Sequence of chain 1.B:
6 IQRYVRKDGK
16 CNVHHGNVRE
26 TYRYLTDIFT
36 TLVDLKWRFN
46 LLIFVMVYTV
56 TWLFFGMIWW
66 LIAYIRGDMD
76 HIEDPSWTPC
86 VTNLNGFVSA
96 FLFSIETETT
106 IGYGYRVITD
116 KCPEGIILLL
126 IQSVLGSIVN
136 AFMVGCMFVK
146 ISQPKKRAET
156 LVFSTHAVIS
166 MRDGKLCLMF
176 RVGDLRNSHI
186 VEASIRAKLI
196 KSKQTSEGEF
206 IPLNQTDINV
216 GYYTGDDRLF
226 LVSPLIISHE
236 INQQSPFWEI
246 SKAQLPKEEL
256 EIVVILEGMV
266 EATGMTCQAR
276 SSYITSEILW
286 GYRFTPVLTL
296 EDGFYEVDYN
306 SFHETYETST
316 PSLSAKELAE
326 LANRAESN

Binding-site contacts:
Ligand atom CAV contacts residue ARG43 of chain 1.B at 4.5 Å.
Ligand atom CAX contacts residue ARG43 of chain 1.B at 3.9 Å.
Ligand atom CAD contacts residue LEU47 of chain 1.B at 4.4 Å (hydrophobic).
Ligand atom CBA contacts residue LEU130 of chain 1.A at 4.4 Å (hydrophobic).
Ligand atom CBI contacts residue LEU47 of chain 1.B at 4.3 Å (hydrophobic).
Ligand atom CAS contacts residue LEU47 of chain 1.B at 3.2 Å (hydrophobic).
Ligand atom OAH contacts residue PHE44 of chain 1.B at 4.2 Å.
Ligand atom CAI contacts residue ARG43 of chain 1.B at 4.5 Å.
Ligand atom OAF contacts residue ARG43 of chain 1.B at 3.0 Å (salt-bridge).
Ligand atom CAE contacts residue LEU47 of chain 1.B at 4.0 Å (hydrophobic).
Ligand atom OAH contacts residue ARG43 of chain 1.B at 3.9 Å.
Ligand atom CAB contacts residue LEU130 of chain 1.A at 3.0 Å (hydrophobic).
Ligand atom CAE contacts residue ARG43 of chain 1.B at 3.2 Å.
Ligand atom CAU contacts residue LEU47 of chain 1.B at 3.3 Å (hydrophobic).

This small molecule binds to this protein.
Small molecule (SMILES): CC(C)CCC[C@@H](C)[C@H]1CC[C@H]2[C@@H]3CC=C4C[C@@H](OC(=O)CCC(=O)O)CC[C@]4(C)[C@H]3CC[C@]12C

Sequence of chain 1.A:
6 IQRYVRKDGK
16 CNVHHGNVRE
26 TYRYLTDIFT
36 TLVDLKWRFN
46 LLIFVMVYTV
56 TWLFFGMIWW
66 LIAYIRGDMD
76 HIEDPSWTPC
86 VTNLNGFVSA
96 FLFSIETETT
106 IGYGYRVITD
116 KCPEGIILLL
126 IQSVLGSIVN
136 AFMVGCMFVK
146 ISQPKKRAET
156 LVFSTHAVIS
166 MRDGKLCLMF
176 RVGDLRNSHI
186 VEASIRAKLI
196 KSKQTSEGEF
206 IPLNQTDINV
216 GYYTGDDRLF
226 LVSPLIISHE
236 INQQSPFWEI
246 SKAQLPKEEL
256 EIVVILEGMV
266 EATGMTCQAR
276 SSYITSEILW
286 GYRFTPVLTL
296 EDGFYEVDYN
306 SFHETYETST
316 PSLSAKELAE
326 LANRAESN